A protein and the small-molecule ligand that binds it are described below.
Small molecule (SMILES): NCCCC(=O)O

Sequence of chain 1.A:
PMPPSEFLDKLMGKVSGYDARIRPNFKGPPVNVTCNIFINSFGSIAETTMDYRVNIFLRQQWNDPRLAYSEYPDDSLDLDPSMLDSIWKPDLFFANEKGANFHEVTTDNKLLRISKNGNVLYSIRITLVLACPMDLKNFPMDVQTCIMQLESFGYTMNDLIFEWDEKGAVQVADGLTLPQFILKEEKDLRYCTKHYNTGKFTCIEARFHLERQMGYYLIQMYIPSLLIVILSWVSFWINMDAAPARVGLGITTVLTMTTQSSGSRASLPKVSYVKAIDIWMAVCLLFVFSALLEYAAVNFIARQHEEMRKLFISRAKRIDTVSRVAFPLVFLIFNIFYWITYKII

Sequence of chain 1.B:
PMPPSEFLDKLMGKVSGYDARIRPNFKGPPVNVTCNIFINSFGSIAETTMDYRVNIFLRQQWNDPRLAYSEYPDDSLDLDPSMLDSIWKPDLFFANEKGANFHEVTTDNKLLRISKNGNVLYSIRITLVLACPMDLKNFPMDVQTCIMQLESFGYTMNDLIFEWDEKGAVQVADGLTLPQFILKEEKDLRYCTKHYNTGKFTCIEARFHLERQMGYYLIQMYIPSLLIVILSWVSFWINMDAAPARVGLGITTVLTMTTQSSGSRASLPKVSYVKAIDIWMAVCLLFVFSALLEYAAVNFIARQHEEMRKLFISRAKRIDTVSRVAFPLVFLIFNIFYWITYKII

Binding-site contacts:
Ligand atom CB contacts residue PHE87 of chain 1.A at 4.0 Å (hydrophobic).
Ligand atom CG contacts residue PHE183 of chain 1.B at 4.0 Å (hydrophobic).
Ligand atom CD contacts residue PHE183 of chain 1.B at 3.3 Å (hydrophobic).
Ligand atom N contacts residue PHE87 of chain 1.A at 4.1 Å.
Ligand atom CB contacts residue PHE231 of chain 1.B at 4.2 Å (hydrophobic).
Ligand atom CG contacts residue SER153 of chain 1.A at 4.3 Å.
Ligand atom O contacts residue ARG89 of chain 1.A at 3.4 Å (salt-bridge).
Ligand atom CD contacts residue SER182 of chain 1.B at 4.0 Å.
Ligand atom CD contacts residue PHE231 of chain 1.B at 4.1 Å (hydrophobic).
Ligand atom N contacts residue PHE123 of chain 1.B at 3.6 Å.
Ligand atom CD contacts residue TYR226 of chain 1.B at 4.4 Å (hydrophobic).
Ligand atom O contacts residue SER153 of chain 1.A at 4.2 Å.
Ligand atom N contacts residue PHE183 of chain 1.B at 4.2 Å.
Ligand atom C contacts residue THR228 of chain 1.B at 3.8 Å.
Ligand atom N contacts residue SER182 of chain 1.B at 3.9 Å.
Ligand atom CB contacts residue ARG89 of chain 1.A at 4.5 Å.
Ligand atom CD contacts residue PHE123 of chain 1.B at 4.5 Å (hydrophobic).
Ligand atom CG contacts residue LEU141 of chain 1.A at 3.8 Å (hydrophobic).
Ligand atom C contacts residue LEU141 of chain 1.A at 4.1 Å (hydrophobic).
Ligand atom CB contacts residue TYR226 of chain 1.B at 4.2 Å (hydrophobic).
Ligand atom OXT contacts residue ARG89 of chain 1.A at 2.9 Å (salt-bridge).
Ligand atom O contacts residue LEU141 of chain 1.A at 4.2 Å.
Ligand atom O contacts residue THR228 of chain 1.B at 2.5 Å (h-bond).
Ligand atom N contacts residue GLU181 of chain 1.B at 3.1 Å (salt-bridge).
Ligand atom N contacts residue TYR226 of chain 1.B at 3.8 Å.
Ligand atom C contacts residue SER153 of chain 1.A at 3.5 Å.
Ligand atom OXT contacts residue PHE87 of chain 1.A at 4.1 Å.
Ligand atom C contacts residue ARG89 of chain 1.A at 3.4 Å.
Ligand atom OXT contacts residue SER153 of chain 1.A at 2.6 Å (h-bond).
Ligand atom CG contacts residue PHE231 of chain 1.B at 4.0 Å (hydrophobic).
Ligand atom CB contacts residue PHE183 of chain 1.B at 4.3 Å (hydrophobic).